Binding-site contacts:
Ligand atom C1 contacts residue NAG1 of chain 57.T at 1.7 Å.
Ligand atom C2 contacts residue HIS2 of chain 57.D at 4.5 Å.
Ligand atom C3 contacts residue NAG1 of chain 57.T at 4.1 Å.
Ligand atom C3 contacts residue BMA1 of chain 57.V at 2.5 Å.
Ligand atom O2 contacts residue NAG1 of chain 57.T at 3.4 Å (h-bond).
Ligand atom O2 contacts residue BMA1 of chain 57.V at 3.0 Å (h-bond).
Ligand atom C4 contacts residue BMA1 of chain 57.V at 3.6 Å.
Ligand atom C2 contacts residue BMA1 of chain 57.V at 3.2 Å.
Ligand atom O6 contacts residue NAG1 of chain 57.T at 4.5 Å.
Ligand atom O5 contacts residue NAG1 of chain 57.T at 2.5 Å (h-bond).
Ligand atom O4 contacts residue BMA1 of chain 57.V at 4.0 Å.
Ligand atom O2 contacts residue HIS2 of chain 57.D at 3.4 Å (h-bond).
Ligand atom C5 contacts residue NAG1 of chain 57.T at 3.8 Å.
Ligand atom C2 contacts residue NAG1 of chain 57.T at 2.9 Å.
Ligand atom O3 contacts residue BMA1 of chain 57.V at 1.1 Å.

This small molecule binds to this protein.
Small molecule (SMILES): OC[C@H]1O[C@@H](O)[C@@H](O)[C@@H](O)[C@@H]1O

Sequence of chain 57.D:
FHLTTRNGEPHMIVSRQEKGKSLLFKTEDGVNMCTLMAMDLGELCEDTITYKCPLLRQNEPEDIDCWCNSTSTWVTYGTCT